Binding-site contacts:
Ligand atom C17 contacts residue NAP1 of chain 1.J at 3.3 Å.
Ligand atom O20 contacts residue PRO85 of chain 1.B at 3.4 Å.
Ligand atom N1 contacts residue NAP1 of chain 1.J at 3.4 Å (h-bond).
Ligand atom C11 contacts residue ILE84 of chain 1.B at 3.8 Å (hydrophobic).
Ligand atom N25 contacts residue PHE52 of chain 1.B at 3.8 Å.
Ligand atom N10 contacts residue SER83 of chain 1.B at 3.4 Å (h-bond).
Ligand atom N3 contacts residue NAP1 of chain 1.J at 3.4 Å (h-bond).
Ligand atom C2 contacts residue PHE52 of chain 1.B at 3.8 Å (hydrophobic).
Ligand atom O20 contacts residue SER83 of chain 1.B at 3.0 Å (h-bond).
Ligand atom N3 contacts residue VAL26 of chain 1.B at 3.8 Å.
Ligand atom C9 contacts residue SER83 of chain 1.B at 3.7 Å.
Ligand atom N25 contacts residue NAP1 of chain 1.J at 3.6 Å.
Ligand atom C17 contacts residue ILE154 of chain 1.B at 3.6 Å (hydrophobic).
Ligand atom N24 contacts residue ALA28 of chain 1.B at 3.8 Å.
Ligand atom O18 contacts residue MET49 of chain 1.B at 3.6 Å.
Ligand atom N24 contacts residue VAL27 of chain 1.B at 3.5 Å (h-bond).
Ligand atom N25 contacts residue VAL26 of chain 1.B at 3.7 Å.
Ligand atom N3 contacts residue PHE52 of chain 1.B at 3.9 Å.
Ligand atom C2 contacts residue ASP48 of chain 1.B at 3.7 Å.
Ligand atom C16 contacts residue SER83 of chain 1.B at 3.2 Å.
Ligand atom N25 contacts residue ILE154 of chain 1.B at 2.4 Å (h-bond).
Ligand atom N1 contacts residue ASP48 of chain 1.B at 3.0 Å (salt-bridge).
Ligand atom N1 contacts residue ALA28 of chain 1.B at 3.8 Å.
Ligand atom N24 contacts residue PHE52 of chain 1.B at 3.8 Å.
Ligand atom C23 contacts residue ILE41 of chain 1.B at 3.8 Å (hydrophobic).
Ligand atom C5 contacts residue NAP1 of chain 1.J at 3.6 Å.
Ligand atom C22 contacts residue PHE88 of chain 1.B at 3.5 Å (hydrophobic).
Ligand atom N24 contacts residue VAL26 of chain 1.B at 3.7 Å.
Ligand atom C4 contacts residue PHE52 of chain 1.B at 3.7 Å (hydrophobic).
Ligand atom C23 contacts residue SER83 of chain 1.B at 3.4 Å.
Ligand atom C4A contacts residue NAP1 of chain 1.J at 3.0 Å.
Ligand atom C4 contacts residue NAP1 of chain 1.J at 3.1 Å.
Ligand atom C15 contacts residue SER83 of chain 1.B at 3.5 Å.
Ligand atom C4 contacts residue ILE154 of chain 1.B at 3.6 Å (hydrophobic).
Ligand atom C3A contacts residue NAP1 of chain 1.J at 3.2 Å.
Ligand atom N25 contacts residue TYR160 of chain 1.B at 3.7 Å.
Ligand atom N24 contacts residue ASP48 of chain 1.B at 3.1 Å (salt-bridge).
Ligand atom C4A contacts residue PHE52 of chain 1.B at 3.8 Å (hydrophobic).
Ligand atom C16 contacts residue ILE84 of chain 1.B at 3.8 Å (hydrophobic).
Ligand atom C2 contacts residue NAP1 of chain 1.J at 3.5 Å.

The protein below binds the small molecule below.
Small molecule (SMILES): COc1cc(NCc2ccc3[nH+]c(N)nc(N)c3c2C)cc(OC)c1OC

Sequence of chain 1.B:
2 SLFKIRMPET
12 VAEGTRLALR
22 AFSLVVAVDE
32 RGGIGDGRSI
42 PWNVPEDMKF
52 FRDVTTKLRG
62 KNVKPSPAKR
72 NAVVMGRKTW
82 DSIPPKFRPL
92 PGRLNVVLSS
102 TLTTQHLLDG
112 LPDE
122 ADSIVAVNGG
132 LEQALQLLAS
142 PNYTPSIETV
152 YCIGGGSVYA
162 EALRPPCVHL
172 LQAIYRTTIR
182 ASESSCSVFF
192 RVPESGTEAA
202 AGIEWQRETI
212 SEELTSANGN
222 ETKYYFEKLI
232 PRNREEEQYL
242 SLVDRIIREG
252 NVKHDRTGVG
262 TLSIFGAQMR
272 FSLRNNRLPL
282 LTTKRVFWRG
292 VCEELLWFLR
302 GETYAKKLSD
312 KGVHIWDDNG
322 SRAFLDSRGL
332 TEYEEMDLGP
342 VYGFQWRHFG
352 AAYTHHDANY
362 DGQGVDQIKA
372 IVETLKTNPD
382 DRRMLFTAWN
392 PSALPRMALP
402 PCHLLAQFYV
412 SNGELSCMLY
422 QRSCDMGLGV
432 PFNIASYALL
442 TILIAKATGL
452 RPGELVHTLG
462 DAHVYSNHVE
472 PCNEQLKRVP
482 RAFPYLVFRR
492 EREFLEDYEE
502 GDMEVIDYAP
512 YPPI